Sequence of chain 1.A:
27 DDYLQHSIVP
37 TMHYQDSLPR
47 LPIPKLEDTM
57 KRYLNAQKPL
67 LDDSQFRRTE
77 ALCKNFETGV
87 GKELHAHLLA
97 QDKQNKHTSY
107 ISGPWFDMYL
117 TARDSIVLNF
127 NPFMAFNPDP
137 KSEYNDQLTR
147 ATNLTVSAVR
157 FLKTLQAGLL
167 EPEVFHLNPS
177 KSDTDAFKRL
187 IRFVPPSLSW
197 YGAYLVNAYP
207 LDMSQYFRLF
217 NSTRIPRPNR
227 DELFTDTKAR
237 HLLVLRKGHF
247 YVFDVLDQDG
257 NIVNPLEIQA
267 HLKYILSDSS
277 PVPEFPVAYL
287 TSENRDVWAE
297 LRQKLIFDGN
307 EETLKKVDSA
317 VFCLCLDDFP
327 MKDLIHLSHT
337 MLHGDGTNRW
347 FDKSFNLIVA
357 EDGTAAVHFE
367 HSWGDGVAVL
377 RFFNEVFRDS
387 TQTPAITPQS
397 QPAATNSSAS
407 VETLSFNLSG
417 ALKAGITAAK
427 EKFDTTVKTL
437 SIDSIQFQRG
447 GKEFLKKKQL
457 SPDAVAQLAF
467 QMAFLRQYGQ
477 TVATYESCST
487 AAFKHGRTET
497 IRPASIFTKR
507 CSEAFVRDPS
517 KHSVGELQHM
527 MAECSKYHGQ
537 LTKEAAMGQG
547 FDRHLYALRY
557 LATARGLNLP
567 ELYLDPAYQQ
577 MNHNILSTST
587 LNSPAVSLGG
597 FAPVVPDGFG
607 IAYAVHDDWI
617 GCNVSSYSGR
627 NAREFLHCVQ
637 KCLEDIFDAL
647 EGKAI

Binding-site contacts:
Ligand atom N15 contacts residue LEU587 of chain 1.A at 3.5 Å.
Ligand atom O24 contacts residue SER483 of chain 1.A at 3.9 Å.
Ligand atom O16 contacts residue THR586 of chain 1.A at 3.6 Å (h-bond).
Ligand atom C5 contacts residue SER483 of chain 1.A at 3.7 Å.
Ligand atom CL1 contacts residue SER485 of chain 1.A at 3.9 Å.
Ligand atom O25 contacts residue HIS367 of chain 1.A at 3.2 Å.
Ligand atom CL1 contacts residue VAL373 of chain 1.A at 3.7 Å.
Ligand atom C29 contacts residue SER585 of chain 1.A at 3.3 Å.
Ligand atom C27 contacts residue ASN588 of chain 1.A at 3.9 Å.
Ligand atom O17 contacts residue ASN588 of chain 1.A at 3.1 Å.
Ligand atom C23 contacts residue THR586 of chain 1.A at 3.8 Å.
Ligand atom O30 contacts residue HIS367 of chain 1.A at 2.9 Å (h-bond).
Ligand atom C29 contacts residue SER483 of chain 1.A at 3.7 Å.
Ligand atom C35 contacts residue LYS448 of chain 1.A at 3.6 Å.
Ligand atom CL1 contacts residue THR494 of chain 1.A at 3.6 Å.
Ligand atom C14 contacts residue ASN588 of chain 1.A at 3.7 Å.
Ligand atom C8 contacts residue THR586 of chain 1.A at 3.6 Å.
Ligand atom C34 contacts residue ASP459 of chain 1.A at 3.1 Å.
Ligand atom C11 contacts residue HIS367 of chain 1.A at 3.6 Å.
Ligand atom C22 contacts residue SER483 of chain 1.A at 3.5 Å.
Ligand atom CL2 contacts residue LEU376 of chain 1.A at 3.6 Å.
Ligand atom C7 contacts residue SER483 of chain 1.A at 3.8 Å.
Ligand atom O24 contacts residue CYS484 of chain 1.A at 3.4 Å.
Ligand atom O24 contacts residue SER485 of chain 1.A at 3.1 Å (h-bond).
Ligand atom O16 contacts residue LEU587 of chain 1.A at 3.1 Å.
Ligand atom O25 contacts residue GLY372 of chain 1.A at 2.9 Å (h-bond).
Ligand atom C22 contacts residue SER585 of chain 1.A at 3.2 Å.
Ligand atom O25 contacts residue ASP371 of chain 1.A at 3.0 Å.
Ligand atom CL1 contacts residue GLY372 of chain 1.A at 3.5 Å.
Ligand atom O16 contacts residue ASN588 of chain 1.A at 3.1 Å (h-bond).
Ligand atom C11 contacts residue GLY372 of chain 1.A at 3.4 Å.
Ligand atom N15 contacts residue THR586 of chain 1.A at 3.2 Å (h-bond).
Ligand atom S1 contacts residue ASN588 of chain 1.A at 3.7 Å.
Ligand atom O25 contacts residue THR494 of chain 1.A at 3.8 Å.
Ligand atom O30 contacts residue BOG1 of chain 1.C at 3.2 Å (h-bond).
Ligand atom C29 contacts residue THR586 of chain 1.A at 3.7 Å.
Ligand atom CL1 contacts residue ASP371 of chain 1.A at 3.3 Å.
Ligand atom C34 contacts residue GLU482 of chain 1.A at 3.4 Å.
Ligand atom C23 contacts residue LEU587 of chain 1.A at 3.6 Å (hydrophobic).
Ligand atom O33 contacts residue LYS448 of chain 1.A at 3.9 Å.

The protein below binds the small molecule below.
Small molecule (SMILES): COc1ccc(Cl)cc1S(=O)(=O)N1CCc2c(C)cc(C(=O)Nc3ccc(C(=O)O)c(Cl)c3)cc21